Sequence of chain 41.A:
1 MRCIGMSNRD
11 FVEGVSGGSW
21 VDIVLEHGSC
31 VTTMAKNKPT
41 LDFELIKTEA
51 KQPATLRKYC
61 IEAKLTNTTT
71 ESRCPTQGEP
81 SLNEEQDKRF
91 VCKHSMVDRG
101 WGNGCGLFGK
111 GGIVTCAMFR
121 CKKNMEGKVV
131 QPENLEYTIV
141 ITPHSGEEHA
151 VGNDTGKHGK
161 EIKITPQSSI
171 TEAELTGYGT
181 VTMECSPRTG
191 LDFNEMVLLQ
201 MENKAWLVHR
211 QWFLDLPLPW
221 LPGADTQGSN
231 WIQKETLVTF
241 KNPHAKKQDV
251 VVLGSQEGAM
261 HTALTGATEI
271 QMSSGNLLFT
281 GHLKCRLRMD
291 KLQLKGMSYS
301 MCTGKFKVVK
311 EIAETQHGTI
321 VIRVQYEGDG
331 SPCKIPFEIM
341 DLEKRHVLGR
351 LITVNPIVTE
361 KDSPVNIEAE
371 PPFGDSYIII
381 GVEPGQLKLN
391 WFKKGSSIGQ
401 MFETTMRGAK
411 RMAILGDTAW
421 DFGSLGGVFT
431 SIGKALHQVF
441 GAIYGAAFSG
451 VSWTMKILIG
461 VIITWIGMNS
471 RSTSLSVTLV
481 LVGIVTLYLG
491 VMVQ

Binding-site contacts:
Ligand atom C8 contacts residue MET118 of chain 41.A at 3.8 Å (hydrophobic).
Ligand atom C1 contacts residue ASN67 of chain 41.A at 1.4 Å.
Ligand atom O5 contacts residue ASN67 of chain 41.A at 2.4 Å (h-bond).
Ligand atom C8 contacts residue ASN67 of chain 41.A at 4.0 Å.
Ligand atom N2 contacts residue ASN67 of chain 41.A at 2.9 Å (h-bond).
Ligand atom O7 contacts residue MET118 of chain 41.A at 3.5 Å.
Ligand atom C7 contacts residue MET118 of chain 41.A at 4.0 Å (hydrophobic).
Ligand atom C4 contacts residue ASN67 of chain 41.A at 4.2 Å.
Ligand atom C8 contacts residue PHE90 of chain 41.A at 4.0 Å (hydrophobic).
Ligand atom C3 contacts residue ASN67 of chain 41.A at 3.8 Å.
Ligand atom O7 contacts residue ASN67 of chain 41.A at 3.0 Å (h-bond).
Ligand atom C2 contacts residue ASN67 of chain 41.A at 2.5 Å.
Ligand atom C5 contacts residue ASN67 of chain 41.A at 3.7 Å.
Ligand atom C7 contacts residue ASN67 of chain 41.A at 3.2 Å.

A protein and the small-molecule ligand that binds it are described below.
Small molecule (SMILES): CC(=O)N[C@@H]1[C@@H](O)[C@H](O)[C@@H](CO)O[C@H]1O